Binding-site contacts:
Ligand atom C26 contacts residue 34R1 of chain 1.AA at 1.0 Å.
Ligand atom C29 contacts residue 34R1 of chain 1.AA at 1.5 Å.
Ligand atom N36 contacts residue 34R1 of chain 1.AA at 0.1 Å (h-bond).
Ligand atom O11 contacts residue 34R1 of chain 1.AA at 0.1 Å (h-bond).
Ligand atom C05 contacts residue 34R1 of chain 1.AA at 0.2 Å.
Ligand atom C12 contacts residue 34R1 of chain 1.AA at 0.0 Å.
Ligand atom N01 contacts residue 34R1 of chain 1.AA at 0.1 Å (h-bond).
Ligand atom C02 contacts residue 34R1 of chain 1.AA at 0.1 Å.
Ligand atom C31 contacts residue 34R1 of chain 1.AA at 0.2 Å.
Ligand atom C40 contacts residue 34R1 of chain 1.AA at 2.2 Å.
Ligand atom N17 contacts residue 34R1 of chain 1.AA at 0.4 Å (h-bond).
Ligand atom C09 contacts residue 34R1 of chain 1.AA at 0.1 Å.
Ligand atom C13 contacts residue 34R1 of chain 1.AA at 0.2 Å.
Ligand atom C25 contacts residue 34R1 of chain 1.AA at 0.7 Å.
Ligand atom C07 contacts residue 34R1 of chain 1.AA at 0.1 Å.
Ligand atom C23 contacts residue 34R1 of chain 1.AA at 1.9 Å.
Ligand atom C28 contacts residue 34R1 of chain 1.AA at 2.3 Å.
Ligand atom C03 contacts residue 34R1 of chain 1.AA at 0.1 Å.
Ligand atom C22 contacts residue 34R1 of chain 1.AA at 0.8 Å.
Ligand atom N01 contacts residue PHE96 of chain 1.F at 2.6 Å (h-bond).
Ligand atom O08 contacts residue 34R1 of chain 1.AA at 0.2 Å (h-bond).
Ligand atom N18 contacts residue 34R1 of chain 1.AA at 0.9 Å (h-bond).
Ligand atom N35 contacts residue 34R1 of chain 1.AA at 0.1 Å (h-bond).
Ligand atom C15 contacts residue 34R1 of chain 1.AA at 0.9 Å.
Ligand atom C16 contacts residue 34R1 of chain 1.AA at 0.2 Å.
Ligand atom C38 contacts residue ARG58 of chain 1.F at 2.7 Å.
Ligand atom C10 contacts residue 34R1 of chain 1.AA at 0.1 Å.
Ligand atom C40 contacts residue LEU55 of chain 1.F at 2.7 Å (hydrophobic).
Ligand atom C20 contacts residue 34R1 of chain 1.AA at 1.1 Å.
Ligand atom C14 contacts residue 34R1 of chain 1.AA at 0.3 Å.
Ligand atom O30 contacts residue 34R1 of chain 1.AA at 0.7 Å (h-bond).
Ligand atom C32 contacts residue 34R1 of chain 1.AA at 0.1 Å.
Ligand atom C04 contacts residue 34R1 of chain 1.AA at 0.2 Å.
Ligand atom C27 contacts residue 34R1 of chain 1.AA at 1.8 Å.
Ligand atom N33 contacts residue 34R1 of chain 1.AA at 0.1 Å (h-bond).
Ligand atom C06 contacts residue 34R1 of chain 1.AA at 0.1 Å.
Ligand atom C34 contacts residue 34R1 of chain 1.AA at 0.1 Å.
Ligand atom C19 contacts residue 34R1 of chain 1.AA at 1.1 Å.
Ligand atom C21 contacts residue 34R1 of chain 1.AA at 1.4 Å.
Ligand atom C24 contacts residue 34R1 of chain 1.AA at 0.7 Å.

Sequence of chain 1.F:
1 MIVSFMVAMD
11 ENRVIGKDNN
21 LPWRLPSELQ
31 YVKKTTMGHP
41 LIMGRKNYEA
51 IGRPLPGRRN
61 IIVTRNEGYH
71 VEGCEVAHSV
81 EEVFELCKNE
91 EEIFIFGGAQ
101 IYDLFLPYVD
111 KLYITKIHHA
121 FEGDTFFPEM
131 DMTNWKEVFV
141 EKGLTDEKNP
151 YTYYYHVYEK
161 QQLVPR

A small-molecule ligand and the protein it binds are described below.
Small molecule (SMILES): COc1cc(Cc2cnc(N)nc2N)cc(/C=C/C(=O)N2N=Cc3ccccc3[C@@H]2c2ccccc2)c1OC